Sequence of chain 3.A:
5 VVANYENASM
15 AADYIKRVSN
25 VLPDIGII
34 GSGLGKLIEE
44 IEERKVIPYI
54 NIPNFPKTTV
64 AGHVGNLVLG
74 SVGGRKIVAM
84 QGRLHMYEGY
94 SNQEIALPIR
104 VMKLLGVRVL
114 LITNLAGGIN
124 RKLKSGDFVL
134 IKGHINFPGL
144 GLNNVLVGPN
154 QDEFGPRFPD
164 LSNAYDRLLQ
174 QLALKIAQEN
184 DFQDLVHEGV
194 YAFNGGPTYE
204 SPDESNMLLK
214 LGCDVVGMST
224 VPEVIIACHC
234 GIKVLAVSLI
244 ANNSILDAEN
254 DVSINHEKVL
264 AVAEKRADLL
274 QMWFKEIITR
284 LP

The protein below binds the small molecule below.
Small molecule (SMILES): O=C(O)c1ccccc1CS(=O)c1ccccc1

Binding-site contacts:
Ligand atom C4 contacts residue PHE161 of chain 3.A at 3.6 Å (hydrophobic).
Ligand atom C10 contacts residue ALA244 of chain 2.A at 4.0 Å (hydrophobic).
Ligand atom O2 contacts residue MET221 of chain 2.A at 3.6 Å.
Ligand atom C2 contacts residue PHE161 of chain 3.A at 4.0 Å (hydrophobic).
Ligand atom C3 contacts residue VAL262 of chain 2.A at 3.8 Å (hydrophobic).
Ligand atom C12 contacts residue ALA119 of chain 2.A at 4.0 Å (hydrophobic).
Ligand atom C9 contacts residue LEU118 of chain 2.A at 3.7 Å (hydrophobic).
Ligand atom C12 contacts residue GLU203 of chain 2.A at 3.9 Å.
Ligand atom C10 contacts residue TYR202 of chain 2.A at 4.0 Å (hydrophobic).
Ligand atom O2 contacts residue LEU118 of chain 2.A at 2.7 Å (h-bond).
Ligand atom C contacts residue SER35 of chain 2.A at 3.6 Å.
Ligand atom C3 contacts residue LEU263 of chain 2.A at 3.9 Å (hydrophobic).
Ligand atom C7 contacts residue MET221 of chain 2.A at 3.9 Å (hydrophobic).
Ligand atom O2 contacts residue SER222 of chain 2.A at 4.0 Å.
Ligand atom S contacts residue ASN117 of chain 2.A at 3.7 Å.
Ligand atom C5 contacts residue PHE161 of chain 3.A at 3.7 Å (hydrophobic).
Ligand atom S contacts residue LEU118 of chain 2.A at 3.3 Å (h-bond).
Ligand atom O1 contacts residue ASN117 of chain 2.A at 2.9 Å (h-bond).
Ligand atom C12 contacts residue TYR202 of chain 2.A at 3.9 Å (hydrophobic).
Ligand atom C10 contacts residue VAL262 of chain 2.A at 4.0 Å (hydrophobic).
Ligand atom C2 contacts residue SER35 of chain 2.A at 4.0 Å.
Ligand atom C11 contacts residue ALA119 of chain 2.A at 3.8 Å (hydrophobic).
Ligand atom C11 contacts residue TYR202 of chain 2.A at 3.8 Å (hydrophobic).
Ligand atom O contacts residue SER35 of chain 2.A at 2.4 Å (h-bond).
Ligand atom C7 contacts residue PHE161 of chain 3.A at 3.8 Å (hydrophobic).
Ligand atom O1 contacts residue HIS88 of chain 2.A at 3.6 Å.
Ligand atom C1 contacts residue PHE161 of chain 3.A at 3.9 Å (hydrophobic).
Ligand atom C11 contacts residue GLY120 of chain 2.A at 3.7 Å.
Ligand atom C8 contacts residue LEU118 of chain 2.A at 3.4 Å (hydrophobic).
Ligand atom C8 contacts residue ALA119 of chain 2.A at 4.0 Å (hydrophobic).
Ligand atom C12 contacts residue GLY120 of chain 2.A at 3.6 Å.
Ligand atom C3 contacts residue HIS259 of chain 2.A at 3.6 Å.
Ligand atom C10 contacts residue ALA119 of chain 2.A at 4.0 Å (hydrophobic).
Ligand atom C9 contacts residue ALA119 of chain 2.A at 3.9 Å (hydrophobic).
Ligand atom C4 contacts residue TYR202 of chain 2.A at 3.2 Å (hydrophobic).
Ligand atom C6 contacts residue PHE161 of chain 3.A at 3.7 Å (hydrophobic).
Ligand atom O2 contacts residue ASN117 of chain 2.A at 2.8 Å (h-bond).
Ligand atom C5 contacts residue TYR202 of chain 2.A at 3.8 Å (hydrophobic).
Ligand atom C3 contacts residue PHE161 of chain 3.A at 3.9 Å (hydrophobic).
Ligand atom C contacts residue ASN117 of chain 2.A at 3.7 Å.

Sequence of chain 2.A:
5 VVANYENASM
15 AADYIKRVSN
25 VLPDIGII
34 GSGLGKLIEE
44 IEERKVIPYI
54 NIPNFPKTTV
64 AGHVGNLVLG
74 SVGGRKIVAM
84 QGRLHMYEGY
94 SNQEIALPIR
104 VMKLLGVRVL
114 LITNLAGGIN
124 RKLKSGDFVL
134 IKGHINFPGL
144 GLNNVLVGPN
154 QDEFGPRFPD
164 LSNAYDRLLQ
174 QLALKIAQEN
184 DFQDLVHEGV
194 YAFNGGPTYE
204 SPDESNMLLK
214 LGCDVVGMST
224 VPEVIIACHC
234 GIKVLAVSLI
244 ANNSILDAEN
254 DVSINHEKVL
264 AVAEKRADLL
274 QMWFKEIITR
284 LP